Binding-site contacts:
Ligand atom C3 contacts residue THR25 of chain 1.I at 3.7 Å.
Ligand atom O5 contacts residue ASN62 of chain 1.I at 2.4 Å (h-bond).
Ligand atom O2 contacts residue PRO9 of chain 1.I at 2.8 Å (h-bond).
Ligand atom C5 contacts residue ASN62 of chain 1.I at 3.6 Å.
Ligand atom N2 contacts residue ASP30 of chain 1.I at 2.3 Å (salt-bridge).
Ligand atom C2 contacts residue PHE6 of chain 1.I at 3.7 Å (hydrophobic).
Ligand atom C2 contacts residue PRO9 of chain 1.I at 3.1 Å (hydrophobic).
Ligand atom O2 contacts residue GLU23 of chain 1.I at 3.3 Å (salt-bridge).
Ligand atom O4 contacts residue ASP14 of chain 1.I at 3.6 Å.
Ligand atom C6 contacts residue THR25 of chain 1.I at 3.6 Å.
Ligand atom O3 contacts residue PRO9 of chain 1.I at 3.9 Å.
Ligand atom O3 contacts residue PRO10 of chain 1.I at 3.6 Å.
Ligand atom C3 contacts residue ASP30 of chain 1.I at 3.5 Å.
Ligand atom N2 contacts residue ASN62 of chain 1.I at 3.1 Å (h-bond).
Ligand atom O7 contacts residue VAL29 of chain 1.I at 3.5 Å.
Ligand atom C6 contacts residue PHE8 of chain 1.I at 3.6 Å (hydrophobic).
Ligand atom O7 contacts residue ASN62 of chain 1.I at 3.8 Å.
Ligand atom C8 contacts residue ASP30 of chain 1.I at 3.1 Å.
Ligand atom C1 contacts residue PHE6 of chain 1.I at 3.8 Å (hydrophobic).
Ligand atom C2 contacts residue ASN62 of chain 1.I at 2.6 Å.
Ligand atom C6 contacts residue PHE6 of chain 1.I at 3.6 Å (hydrophobic).
Ligand atom O6 contacts residue PHE8 of chain 1.I at 3.2 Å.
Ligand atom O2 contacts residue THR25 of chain 1.I at 2.6 Å (h-bond).
Ligand atom C2 contacts residue THR25 of chain 1.I at 3.5 Å.
Ligand atom C1 contacts residue THR64 of chain 1.I at 3.1 Å.
Ligand atom C5 contacts residue PHE8 of chain 1.I at 3.6 Å (hydrophobic).
Ligand atom C3 contacts residue GLU23 of chain 1.I at 3.4 Å.
Ligand atom O6 contacts residue ARG66 of chain 1.I at 3.8 Å.
Ligand atom O3 contacts residue GLU23 of chain 1.I at 2.7 Å (salt-bridge).
Ligand atom C1 contacts residue ASN62 of chain 1.I at 1.4 Å.
Ligand atom O3 contacts residue ASP30 of chain 1.I at 3.8 Å.
Ligand atom C2 contacts residue ASP30 of chain 1.I at 3.3 Å.
Ligand atom C6 contacts residue GLN60 of chain 1.I at 3.9 Å.
Ligand atom C7 contacts residue ASP30 of chain 1.I at 3.0 Å.
Ligand atom O7 contacts residue ARG66 of chain 1.I at 3.2 Å (salt-bridge).
Ligand atom C2 contacts residue GLU23 of chain 1.I at 3.8 Å.
Ligand atom O3 contacts residue LYS11 of chain 1.I at 2.8 Å (salt-bridge).
Ligand atom O2 contacts residue PHE8 of chain 1.I at 3.6 Å.
Ligand atom O4 contacts residue LYS11 of chain 1.I at 3.0 Å.
Ligand atom O5 contacts residue LYS11 of chain 1.I at 3.4 Å.

Sequence of chain 1.I:
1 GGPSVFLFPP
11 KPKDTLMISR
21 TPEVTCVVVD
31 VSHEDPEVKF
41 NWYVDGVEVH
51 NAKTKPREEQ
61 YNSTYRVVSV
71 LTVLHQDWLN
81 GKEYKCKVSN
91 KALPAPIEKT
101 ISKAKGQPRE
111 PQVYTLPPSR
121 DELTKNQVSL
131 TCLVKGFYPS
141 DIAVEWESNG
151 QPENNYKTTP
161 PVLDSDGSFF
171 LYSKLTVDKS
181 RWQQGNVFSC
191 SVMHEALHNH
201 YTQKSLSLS

A small-molecule ligand and the protein it binds are described below.
Small molecule (SMILES): CC(=O)N[C@H]1[C@H](O[C@H]2[C@H](O)[C@@H](NC(C)=O)CO[C@@H]2CO[C@@H]2O[C@@H](C)[C@@H](O)[C@@H](O)[C@@H]2O)O[C@H](CO)[C@@H](O[C@@H]2O[C@H](CO[C@H]3O[C@H](CO)[C@@H](O)[C@H](O)[C@@H]3O[C@@H]3O[C@H](CO)[C@@H](O[C@@H]4O[C@H](CO)[C@H](O)[C@H](O)[C@H]4O)[C@H](O)[C@H]3NC(C)=O)[C@@H](O)[C@H](O[C@H]3O[C@H](CO)[C@@H](O)[C@H](O)[C@@H]3O[C@@H]3O[C@H](CO)[C@@H](O)[C@H](O)[C@H]3NC(C)=O)[C@@H]2O)[C@@H]1O